Binding-site contacts:
Ligand atom O6 contacts residue ALA703 of chain 1.A at 4.3 Å.
Ligand atom C8 contacts residue LYS1070 of chain 1.A at 4.4 Å.
Ligand atom C6 contacts residue ALA703 of chain 1.A at 4.2 Å (hydrophobic).
Ligand atom C1 contacts residue ASN1071 of chain 1.A at 1.4 Å.
Ligand atom C8 contacts residue GLU1069 of chain 1.A at 3.3 Å.
Ligand atom C4 contacts residue ALA703 of chain 1.A at 4.5 Å (hydrophobic).
Ligand atom N2 contacts residue ASN1071 of chain 1.A at 2.9 Å (h-bond).
Ligand atom C2 contacts residue ASN1071 of chain 1.A at 2.5 Å.
Ligand atom C8 contacts residue ASN1071 of chain 1.A at 4.2 Å.
Ligand atom O5 contacts residue ALA703 of chain 1.A at 4.3 Å.
Ligand atom C5 contacts residue ASN1071 of chain 1.A at 3.6 Å.
Ligand atom O5 contacts residue ASN1071 of chain 1.A at 2.3 Å (h-bond).
Ligand atom C1 contacts residue GLN892 of chain 1.C at 4.1 Å.
Ligand atom C4 contacts residue ASN1071 of chain 1.A at 4.2 Å.
Ligand atom C7 contacts residue ASN1071 of chain 1.A at 3.9 Å.
Ligand atom C5 contacts residue ALA703 of chain 1.A at 3.6 Å (hydrophobic).
Ligand atom C3 contacts residue ASN1071 of chain 1.A at 3.8 Å.
Ligand atom O4 contacts residue ALA703 of chain 1.A at 4.5 Å.
Ligand atom C1 contacts residue ALA703 of chain 1.A at 4.5 Å (hydrophobic).
Ligand atom O7 contacts residue ASN1071 of chain 1.A at 4.4 Å.

This small molecule binds to this protein.
Small molecule (SMILES): CC(=O)N[C@@H]1[C@@H](O)[C@H](O)[C@@H](CO)O[C@H]1O

Sequence of chain 1.C:
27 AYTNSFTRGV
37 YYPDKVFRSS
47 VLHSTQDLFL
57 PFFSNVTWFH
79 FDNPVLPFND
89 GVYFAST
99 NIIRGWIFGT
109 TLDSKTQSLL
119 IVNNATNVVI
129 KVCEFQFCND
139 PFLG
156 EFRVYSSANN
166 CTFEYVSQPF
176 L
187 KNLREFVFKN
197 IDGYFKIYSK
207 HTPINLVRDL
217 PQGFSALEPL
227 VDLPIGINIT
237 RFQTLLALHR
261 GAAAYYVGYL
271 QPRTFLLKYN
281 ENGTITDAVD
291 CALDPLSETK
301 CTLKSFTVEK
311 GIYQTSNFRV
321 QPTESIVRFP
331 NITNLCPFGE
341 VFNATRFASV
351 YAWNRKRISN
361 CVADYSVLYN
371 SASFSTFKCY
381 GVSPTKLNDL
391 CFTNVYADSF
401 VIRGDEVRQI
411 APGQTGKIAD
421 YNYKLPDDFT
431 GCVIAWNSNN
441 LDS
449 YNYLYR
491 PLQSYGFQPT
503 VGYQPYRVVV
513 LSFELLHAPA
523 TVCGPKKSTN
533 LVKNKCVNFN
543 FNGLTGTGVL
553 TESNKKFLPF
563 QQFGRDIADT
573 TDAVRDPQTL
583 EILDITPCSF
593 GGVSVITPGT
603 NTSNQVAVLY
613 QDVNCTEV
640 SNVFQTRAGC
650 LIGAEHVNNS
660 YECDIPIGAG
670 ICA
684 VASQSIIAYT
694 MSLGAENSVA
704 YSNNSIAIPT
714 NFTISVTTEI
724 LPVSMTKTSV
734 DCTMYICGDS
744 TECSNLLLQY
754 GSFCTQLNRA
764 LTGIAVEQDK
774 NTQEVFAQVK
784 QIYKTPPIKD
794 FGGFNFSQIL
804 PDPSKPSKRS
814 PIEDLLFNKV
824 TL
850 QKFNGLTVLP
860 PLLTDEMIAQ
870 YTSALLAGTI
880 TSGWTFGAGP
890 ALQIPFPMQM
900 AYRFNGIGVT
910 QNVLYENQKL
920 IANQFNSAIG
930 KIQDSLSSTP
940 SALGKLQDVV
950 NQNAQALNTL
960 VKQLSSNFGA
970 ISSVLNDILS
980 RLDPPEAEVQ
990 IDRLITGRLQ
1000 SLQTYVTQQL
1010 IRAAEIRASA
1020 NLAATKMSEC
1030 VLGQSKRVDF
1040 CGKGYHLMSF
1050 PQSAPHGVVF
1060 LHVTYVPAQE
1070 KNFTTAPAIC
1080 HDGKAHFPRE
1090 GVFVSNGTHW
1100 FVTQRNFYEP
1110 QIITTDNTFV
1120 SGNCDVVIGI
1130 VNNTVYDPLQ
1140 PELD

Sequence of chain 1.A:
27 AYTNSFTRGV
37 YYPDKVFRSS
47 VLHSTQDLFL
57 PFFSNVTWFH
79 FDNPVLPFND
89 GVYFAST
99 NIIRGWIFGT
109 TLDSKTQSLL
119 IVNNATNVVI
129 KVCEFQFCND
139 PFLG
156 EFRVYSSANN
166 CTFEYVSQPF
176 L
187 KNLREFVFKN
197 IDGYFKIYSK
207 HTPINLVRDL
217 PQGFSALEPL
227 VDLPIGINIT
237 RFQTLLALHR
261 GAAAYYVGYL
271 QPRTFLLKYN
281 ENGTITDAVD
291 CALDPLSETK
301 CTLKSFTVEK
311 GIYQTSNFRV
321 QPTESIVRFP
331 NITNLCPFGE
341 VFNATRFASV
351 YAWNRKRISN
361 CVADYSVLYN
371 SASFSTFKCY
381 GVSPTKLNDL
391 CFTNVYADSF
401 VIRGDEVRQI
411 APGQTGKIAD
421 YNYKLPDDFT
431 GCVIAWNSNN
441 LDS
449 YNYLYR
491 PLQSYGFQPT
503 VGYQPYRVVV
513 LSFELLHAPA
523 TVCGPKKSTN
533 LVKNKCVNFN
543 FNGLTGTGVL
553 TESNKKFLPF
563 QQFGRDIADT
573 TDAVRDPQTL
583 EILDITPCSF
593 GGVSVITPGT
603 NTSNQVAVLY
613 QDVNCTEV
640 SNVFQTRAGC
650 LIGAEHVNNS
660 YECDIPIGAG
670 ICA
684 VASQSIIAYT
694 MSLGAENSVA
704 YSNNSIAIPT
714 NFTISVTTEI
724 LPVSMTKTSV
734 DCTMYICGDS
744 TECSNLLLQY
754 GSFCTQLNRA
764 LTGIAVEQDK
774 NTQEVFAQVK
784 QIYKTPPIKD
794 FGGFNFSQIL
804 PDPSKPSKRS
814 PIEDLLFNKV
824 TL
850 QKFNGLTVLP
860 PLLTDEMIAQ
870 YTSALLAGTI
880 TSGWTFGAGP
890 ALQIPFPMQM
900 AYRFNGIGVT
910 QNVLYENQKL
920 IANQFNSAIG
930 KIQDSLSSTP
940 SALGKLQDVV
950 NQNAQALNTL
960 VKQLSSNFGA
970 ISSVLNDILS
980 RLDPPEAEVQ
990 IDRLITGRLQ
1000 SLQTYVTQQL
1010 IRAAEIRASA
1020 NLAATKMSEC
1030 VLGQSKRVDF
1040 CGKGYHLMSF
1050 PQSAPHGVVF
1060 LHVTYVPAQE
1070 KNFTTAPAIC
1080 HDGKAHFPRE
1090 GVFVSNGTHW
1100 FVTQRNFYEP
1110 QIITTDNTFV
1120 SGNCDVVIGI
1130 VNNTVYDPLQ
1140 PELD